Binding-site contacts:
Ligand atom C2 contacts residue ALA164 of chain 1.B at 3.6 Å (hydrophobic).
Ligand atom N3 contacts residue GLY109 of chain 1.B at 3.5 Å.
Ligand atom O3' contacts residue ASP132 of chain 1.B at 2.6 Å (salt-bridge).
Ligand atom N9 contacts residue ILE133 of chain 1.B at 3.6 Å.
Ligand atom S5' contacts residue ALA183 of chain 1.B at 3.6 Å.
Ligand atom N6 contacts residue ASP163 of chain 1.B at 3.0 Å (salt-bridge).
Ligand atom N3 contacts residue LEU182 of chain 1.B at 3.6 Å.
Ligand atom C5 contacts residue LEU182 of chain 1.B at 3.6 Å (hydrophobic).
Ligand atom N6 contacts residue LEU194 of chain 1.B at 3.6 Å.
Ligand atom S5' contacts residue B3P1 of chain 1.G at 3.8 Å.
Ligand atom C2' contacts residue GLN57 of chain 1.B at 3.6 Å.
Ligand atom C2 contacts residue ILE133 of chain 1.B at 3.5 Å (hydrophobic).
Ligand atom O2' contacts residue ASP132 of chain 1.B at 2.7 Å (salt-bridge).
Ligand atom C2' contacts residue ASP132 of chain 1.B at 3.6 Å.
Ligand atom N1 contacts residue ALA164 of chain 1.B at 2.9 Å (h-bond).
Ligand atom C8 contacts residue ILE133 of chain 1.B at 3.8 Å (hydrophobic).
Ligand atom O2' contacts residue GLN57 of chain 1.B at 3.0 Å (h-bond).
Ligand atom N7 contacts residue CYS191 of chain 1.B at 3.4 Å (h-bond).
Ligand atom O2' contacts residue ILE133 of chain 1.B at 3.7 Å.
Ligand atom C2 contacts residue ASN162 of chain 1.B at 3.7 Å.
Ligand atom C2 contacts residue GLY109 of chain 1.B at 3.8 Å.
Ligand atom N1 contacts residue ASP163 of chain 1.B at 3.6 Å.
Ligand atom C2 contacts residue CYS131 of chain 1.B at 3.4 Å (hydrophobic).
Ligand atom C4 contacts residue ILE133 of chain 1.B at 3.5 Å (hydrophobic).
Ligand atom N3 contacts residue CYS131 of chain 1.B at 3.8 Å.
Ligand atom C3' contacts residue ASP132 of chain 1.B at 3.6 Å.
Ligand atom C1' contacts residue ASP132 of chain 1.B at 3.4 Å.
Ligand atom O3' contacts residue VAL137 of chain 1.B at 3.8 Å.
Ligand atom CS contacts residue GLN78 of chain 1.B at 3.6 Å.
Ligand atom N3 contacts residue ASP132 of chain 1.B at 3.7 Å.
Ligand atom C4 contacts residue LEU182 of chain 1.B at 3.4 Å (hydrophobic).
Ligand atom N9 contacts residue LEU182 of chain 1.B at 3.8 Å.
Ligand atom CS contacts residue GOL1 of chain 1.I at 3.5 Å.
Ligand atom C4' contacts residue ASP132 of chain 1.B at 3.8 Å.
Ligand atom N3 contacts residue ILE133 of chain 1.B at 3.2 Å (h-bond).
Ligand atom C5' contacts residue B3P1 of chain 1.G at 3.2 Å.
Ligand atom O2' contacts residue ASP134 of chain 1.B at 3.5 Å.
Ligand atom C5 contacts residue ILE133 of chain 1.B at 3.7 Å (hydrophobic).
Ligand atom C5' contacts residue ASP181 of chain 1.B at 3.7 Å.
Ligand atom C8 contacts residue CYS191 of chain 1.B at 3.6 Å (hydrophobic).

Sequence of chain 1.B:
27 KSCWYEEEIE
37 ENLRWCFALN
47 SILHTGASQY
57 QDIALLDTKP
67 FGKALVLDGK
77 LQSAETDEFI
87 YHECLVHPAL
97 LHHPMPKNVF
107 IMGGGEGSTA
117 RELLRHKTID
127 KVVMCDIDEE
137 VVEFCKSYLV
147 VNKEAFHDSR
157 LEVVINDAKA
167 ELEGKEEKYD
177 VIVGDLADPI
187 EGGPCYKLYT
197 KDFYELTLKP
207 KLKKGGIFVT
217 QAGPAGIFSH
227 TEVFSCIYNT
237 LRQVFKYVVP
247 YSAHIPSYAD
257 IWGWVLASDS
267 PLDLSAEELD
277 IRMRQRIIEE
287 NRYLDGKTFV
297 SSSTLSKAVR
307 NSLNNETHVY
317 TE

This small molecule binds to this protein.
Small molecule (SMILES): CSC[C@H]1O[C@@H](n2cnc3c(N)ncnc32)[C@H](O)[C@@H]1O